Binding-site contacts:
Ligand atom C1 contacts residue ASP212 of chain 1.C at 3.8 Å.
Ligand atom C1 contacts residue GLY211 of chain 1.C at 3.7 Å.
Ligand atom C2 contacts residue ALA209 of chain 1.C at 3.8 Å (hydrophobic).
Ligand atom O1 contacts residue ASP212 of chain 1.C at 3.9 Å.
Ligand atom O2 contacts residue MG1 of chain 1.U at 4.2 Å.
Ligand atom O1 contacts residue GLY211 of chain 1.C at 2.8 Å (h-bond).
Ligand atom O2 contacts residue THR244 of chain 1.C at 3.5 Å (h-bond).
Ligand atom O2 contacts residue LYS186 of chain 1.C at 3.8 Å.
Ligand atom C2 contacts residue GLU188 of chain 1.C at 3.8 Å.
Ligand atom C1 contacts residue ARG210 of chain 1.C at 4.5 Å.
Ligand atom O3 contacts residue ASP212 of chain 1.C at 2.9 Å (salt-bridge).
Ligand atom C1 contacts residue GLU188 of chain 1.C at 3.6 Å.
Ligand atom O3 contacts residue ALA209 of chain 1.C at 3.9 Å.
Ligand atom O3 contacts residue MG1 of chain 1.U at 2.1 Å.
Ligand atom O4 contacts residue GLU188 of chain 1.C at 3.3 Å (salt-bridge).
Ligand atom O2 contacts residue MET207 of chain 1.C at 4.1 Å.
Ligand atom C1 contacts residue MG1 of chain 1.U at 2.8 Å.
Ligand atom O1 contacts residue MG1 of chain 1.U at 4.1 Å.
Ligand atom O1 contacts residue ARG210 of chain 1.C at 3.5 Å (salt-bridge).
Ligand atom C2 contacts residue MG1 of chain 1.U at 2.9 Å.
Ligand atom O4 contacts residue LYS186 of chain 1.C at 2.8 Å (salt-bridge).
Ligand atom O1 contacts residue THR244 of chain 1.C at 2.6 Å (h-bond).
Ligand atom O4 contacts residue ASP212 of chain 1.C at 4.2 Å.
Ligand atom O2 contacts residue MET276 of chain 1.C at 4.2 Å.
Ligand atom O3 contacts residue GLY211 of chain 1.C at 3.8 Å.
Ligand atom O1 contacts residue ALA209 of chain 1.C at 3.3 Å.
Ligand atom O3 contacts residue GLU188 of chain 1.C at 2.9 Å (salt-bridge).
Ligand atom C1 contacts residue THR244 of chain 1.C at 3.7 Å.
Ligand atom O2 contacts residue ALA209 of chain 1.C at 4.1 Å.
Ligand atom C2 contacts residue LYS186 of chain 1.C at 3.6 Å.
Ligand atom C1 contacts residue ALA209 of chain 1.C at 3.6 Å (hydrophobic).
Ligand atom O4 contacts residue MG1 of chain 1.U at 2.2 Å.
Ligand atom O2 contacts residue ARG87 of chain 1.C at 4.1 Å.
Ligand atom O4 contacts residue ALA209 of chain 1.C at 4.3 Å.
Ligand atom C2 contacts residue THR244 of chain 1.C at 4.0 Å.

A protein and the small-molecule ligand that binds it are described below.
Small molecule (SMILES): O=C([O-])C(=O)[O-]

Sequence of chain 1.C:
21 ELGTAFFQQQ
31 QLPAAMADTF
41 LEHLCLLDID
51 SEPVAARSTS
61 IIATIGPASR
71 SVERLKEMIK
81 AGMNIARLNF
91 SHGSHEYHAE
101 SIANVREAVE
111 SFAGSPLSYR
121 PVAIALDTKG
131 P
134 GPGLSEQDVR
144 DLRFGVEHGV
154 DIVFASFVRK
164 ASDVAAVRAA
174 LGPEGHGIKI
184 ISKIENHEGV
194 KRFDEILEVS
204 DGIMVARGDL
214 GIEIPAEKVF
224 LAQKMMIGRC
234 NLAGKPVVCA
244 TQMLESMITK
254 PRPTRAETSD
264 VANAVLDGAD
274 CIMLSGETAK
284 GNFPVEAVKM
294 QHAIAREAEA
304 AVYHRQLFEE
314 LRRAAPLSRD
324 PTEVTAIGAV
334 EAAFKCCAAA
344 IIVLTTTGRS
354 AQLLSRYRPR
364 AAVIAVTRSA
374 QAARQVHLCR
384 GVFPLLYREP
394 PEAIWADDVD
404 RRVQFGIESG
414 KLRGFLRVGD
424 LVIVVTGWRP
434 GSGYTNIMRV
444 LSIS